A small-molecule ligand and the protein it binds are described below.
Small molecule (SMILES): CC(=O)N[C@H]1[C@H](O[C@H]2[C@H](O)[C@@H](NC(C)=O)CO[C@@H]2CO)O[C@H](CO)[C@@H](O)[C@@H]1O

Binding-site contacts:
Ligand atom O6 contacts residue GLN503 of chain 1.A at 2.8 Å (h-bond).
Ligand atom C3 contacts residue NAG1 of chain 1.F at 3.8 Å.
Ligand atom C3 contacts residue ASN524 of chain 1.A at 3.7 Å.
Ligand atom O3 contacts residue NAG1 of chain 1.F at 2.9 Å (h-bond).
Ligand atom C1 contacts residue SER526 of chain 1.A at 3.9 Å.
Ligand atom C5 contacts residue SER526 of chain 1.A at 4.0 Å.
Ligand atom C7 contacts residue NAG1 of chain 1.F at 3.9 Å.
Ligand atom O4 contacts residue NAG1 of chain 1.F at 3.6 Å (h-bond).
Ligand atom C8 contacts residue VAL546 of chain 1.A at 4.0 Å (hydrophobic).
Ligand atom C7 contacts residue NAG2 of chain 1.F at 3.8 Å.
Ligand atom O5 contacts residue NAG1 of chain 1.F at 3.8 Å.
Ligand atom C6 contacts residue GLN503 of chain 1.A at 3.5 Å.
Ligand atom O5 contacts residue SER502 of chain 1.A at 3.2 Å (h-bond).
Ligand atom C8 contacts residue ASP548 of chain 1.A at 3.9 Å.
Ligand atom C7 contacts residue ASN524 of chain 1.A at 3.4 Å.
Ligand atom O7 contacts residue HIS527 of chain 1.A at 4.0 Å.
Ligand atom O5 contacts residue ASN524 of chain 1.A at 2.4 Å (h-bond).
Ligand atom C3 contacts residue ASP548 of chain 1.A at 3.6 Å.
Ligand atom O6 contacts residue SER502 of chain 1.A at 2.7 Å (h-bond).
Ligand atom O7 contacts residue ASN524 of chain 1.A at 3.7 Å.
Ligand atom C6 contacts residue NAG1 of chain 1.F at 3.6 Å.
Ligand atom C7 contacts residue ASP548 of chain 1.A at 3.8 Å.
Ligand atom C1 contacts residue ASN524 of chain 1.A at 1.4 Å.
Ligand atom C8 contacts residue NAG2 of chain 1.F at 4.0 Å.
Ligand atom O6 contacts residue NAG1 of chain 1.F at 2.8 Å (h-bond).
Ligand atom C2 contacts residue NAG2 of chain 1.F at 3.8 Å.
Ligand atom N2 contacts residue ASN524 of chain 1.A at 2.8 Å (h-bond).
Ligand atom C8 contacts residue GLN503 of chain 1.A at 4.0 Å.
Ligand atom N2 contacts residue NAG2 of chain 1.F at 4.0 Å.
Ligand atom C5 contacts residue ASN524 of chain 1.A at 3.7 Å.
Ligand atom C1 contacts residue ASP548 of chain 1.A at 3.5 Å.
Ligand atom O3 contacts residue NAG2 of chain 1.F at 2.4 Å (h-bond).
Ligand atom O7 contacts residue NAG2 of chain 1.F at 3.4 Å (h-bond).
Ligand atom N2 contacts residue NAG1 of chain 1.F at 3.8 Å.
Ligand atom C2 contacts residue ASP548 of chain 1.A at 3.5 Å.
Ligand atom C6 contacts residue SER502 of chain 1.A at 3.8 Å.
Ligand atom C2 contacts residue ASN524 of chain 1.A at 2.4 Å.
Ligand atom C3 contacts residue NAG2 of chain 1.F at 3.6 Å.
Ligand atom N2 contacts residue ASP548 of chain 1.A at 2.8 Å (salt-bridge).
Ligand atom C8 contacts residue NAG1 of chain 1.F at 3.2 Å.

Sequence of chain 1.A:
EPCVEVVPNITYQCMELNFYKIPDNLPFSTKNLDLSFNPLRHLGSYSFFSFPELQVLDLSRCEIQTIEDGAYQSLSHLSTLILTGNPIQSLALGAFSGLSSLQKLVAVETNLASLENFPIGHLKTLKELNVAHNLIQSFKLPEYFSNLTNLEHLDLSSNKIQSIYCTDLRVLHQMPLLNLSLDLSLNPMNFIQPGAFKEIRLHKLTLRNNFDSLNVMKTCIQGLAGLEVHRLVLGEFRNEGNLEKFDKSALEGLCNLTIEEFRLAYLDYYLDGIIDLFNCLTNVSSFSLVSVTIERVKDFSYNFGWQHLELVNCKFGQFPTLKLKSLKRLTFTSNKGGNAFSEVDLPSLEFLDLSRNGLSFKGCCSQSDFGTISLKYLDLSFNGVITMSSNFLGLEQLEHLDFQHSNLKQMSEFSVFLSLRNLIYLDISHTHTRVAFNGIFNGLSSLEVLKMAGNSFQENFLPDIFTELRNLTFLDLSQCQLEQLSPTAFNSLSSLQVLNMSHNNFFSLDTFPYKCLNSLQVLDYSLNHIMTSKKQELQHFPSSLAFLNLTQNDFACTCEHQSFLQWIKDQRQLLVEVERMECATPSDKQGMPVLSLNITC